This protein binds this small molecule.
Small molecule (SMILES): CCCCCCCCCCCC[N+](C)(C)CCCS(=O)(=O)O

Sequence of chain 47.A:
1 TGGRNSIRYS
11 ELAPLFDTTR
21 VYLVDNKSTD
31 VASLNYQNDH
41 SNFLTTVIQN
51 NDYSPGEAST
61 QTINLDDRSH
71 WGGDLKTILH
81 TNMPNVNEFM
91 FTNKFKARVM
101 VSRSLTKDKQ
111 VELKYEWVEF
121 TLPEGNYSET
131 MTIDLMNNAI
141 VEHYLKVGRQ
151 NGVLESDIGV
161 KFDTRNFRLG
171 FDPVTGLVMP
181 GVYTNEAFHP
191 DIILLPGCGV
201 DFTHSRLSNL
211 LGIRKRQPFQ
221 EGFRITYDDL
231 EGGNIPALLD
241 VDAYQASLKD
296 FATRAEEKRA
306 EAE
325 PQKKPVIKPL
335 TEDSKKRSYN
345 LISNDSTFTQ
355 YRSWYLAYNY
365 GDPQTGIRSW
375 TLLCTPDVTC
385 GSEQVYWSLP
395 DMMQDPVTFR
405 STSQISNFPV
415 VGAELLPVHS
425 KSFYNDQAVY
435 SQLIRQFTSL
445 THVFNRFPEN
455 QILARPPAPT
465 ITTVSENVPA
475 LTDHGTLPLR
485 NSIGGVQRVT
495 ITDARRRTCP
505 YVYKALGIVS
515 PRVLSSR

Binding-site contacts:
Ligand atom O1S contacts residue ARG224 of chain 47.A at 2.9 Å (salt-bridge).
Ligand atom O1S contacts residue LYS215 of chain 47.A at 3.9 Å.
Ligand atom O2S contacts residue LYS215 of chain 47.A at 3.1 Å (salt-bridge).
Ligand atom C1 contacts residue ARG224 of chain 47.A at 4.1 Å.
Ligand atom O1S contacts residue TRP374 of chain 47.A at 4.0 Å.
Ligand atom C3 contacts residue TRP374 of chain 47.A at 4.0 Å (hydrophobic).
Ligand atom S1 contacts residue ARG224 of chain 47.A at 4.0 Å.
Ligand atom O1S contacts residue PHE223 of chain 47.A at 3.2 Å.
Ligand atom S1 contacts residue TRP374 of chain 47.A at 4.4 Å.
Ligand atom O3S contacts residue ARG224 of chain 47.A at 3.8 Å.
Ligand atom C3 contacts residue ASP229 of chain 47.A at 4.4 Å.
Ligand atom O2S contacts residue GLY222 of chain 47.A at 3.4 Å (h-bond).
Ligand atom S1 contacts residue GLY222 of chain 47.A at 3.8 Å.
Ligand atom C2 contacts residue ARG224 of chain 47.A at 4.0 Å.
Ligand atom N1 contacts residue TRP374 of chain 47.A at 3.5 Å.
Ligand atom C2 contacts residue TRP374 of chain 47.A at 4.0 Å (hydrophobic).
Ligand atom S1 contacts residue LYS215 of chain 47.A at 4.1 Å.
Ligand atom C1 contacts residue TRP374 of chain 47.A at 3.3 Å (hydrophobic).
Ligand atom O1S contacts residue GLY222 of chain 47.A at 3.0 Å (h-bond).